Sequence of chain 1.F:
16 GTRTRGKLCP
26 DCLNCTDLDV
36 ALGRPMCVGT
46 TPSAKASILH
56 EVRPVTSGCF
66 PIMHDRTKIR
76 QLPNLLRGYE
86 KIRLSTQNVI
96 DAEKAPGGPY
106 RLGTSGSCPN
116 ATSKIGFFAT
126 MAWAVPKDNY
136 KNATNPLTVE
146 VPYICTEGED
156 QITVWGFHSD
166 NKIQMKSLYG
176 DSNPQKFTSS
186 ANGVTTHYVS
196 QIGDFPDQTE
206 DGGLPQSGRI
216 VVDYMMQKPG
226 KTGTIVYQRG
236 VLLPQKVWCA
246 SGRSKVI

Binding-site contacts:
Ligand atom C8 contacts residue ASN115 of chain 1.F at 3.8 Å.
Ligand atom C2 contacts residue ASN115 of chain 1.F at 2.5 Å.
Ligand atom O3 contacts residue THR117 of chain 1.F at 4.4 Å.
Ligand atom C2 contacts residue THR117 of chain 1.F at 3.4 Å.
Ligand atom O5 contacts residue ASN115 of chain 1.F at 2.3 Å (h-bond).
Ligand atom C1 contacts residue THR117 of chain 1.F at 3.7 Å.
Ligand atom O7 contacts residue ASN115 of chain 1.F at 4.3 Å.
Ligand atom C3 contacts residue ASN115 of chain 1.F at 3.8 Å.
Ligand atom C3 contacts residue THR117 of chain 1.F at 3.9 Å.
Ligand atom C1 contacts residue ASN115 of chain 1.F at 1.4 Å.
Ligand atom C5 contacts residue ASN115 of chain 1.F at 3.6 Å.
Ligand atom C4 contacts residue ASN115 of chain 1.F at 4.2 Å.
Ligand atom N2 contacts residue THR117 of chain 1.F at 2.4 Å (h-bond).
Ligand atom O7 contacts residue THR117 of chain 1.F at 3.0 Å (h-bond).
Ligand atom N2 contacts residue ASN115 of chain 1.F at 2.9 Å (h-bond).
Ligand atom C7 contacts residue ASN115 of chain 1.F at 3.5 Å.
Ligand atom C7 contacts residue THR117 of chain 1.F at 3.1 Å.

The protein below binds the small molecule below.
Small molecule (SMILES): CC(=O)N[C@H]1[C@H](O[C@H]2[C@H](O)[C@@H](NC(C)=O)CO[C@@H]2CO)O[C@H](CO)[C@@H](O[C@@H]2O[C@H](CO[C@H]3O[C@H](CO)[C@@H](O)[C@H](O)[C@@H]3O)[C@@H](O)[C@H](O)[C@@H]2O)[C@@H]1O